Sequence of chain 2.A:
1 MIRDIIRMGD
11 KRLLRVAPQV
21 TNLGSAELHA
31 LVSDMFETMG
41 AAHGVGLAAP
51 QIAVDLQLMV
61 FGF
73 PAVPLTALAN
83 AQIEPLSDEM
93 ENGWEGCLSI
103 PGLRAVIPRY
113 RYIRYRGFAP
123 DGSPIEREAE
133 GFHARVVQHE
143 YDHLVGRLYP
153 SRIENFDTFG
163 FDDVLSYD

Binding-site contacts:
Ligand atom S11 contacts residue GLY98 of chain 2.A at 3.9 Å.
Ligand atom C8 contacts residue TRP96 of chain 2.A at 4.1 Å (hydrophobic).
Ligand atom C13 contacts residue TRP96 of chain 2.A at 4.0 Å (hydrophobic).
Ligand atom N9 contacts residue PHE134 of chain 2.A at 3.5 Å.
Ligand atom N7 contacts residue GLY46 of chain 2.A at 4.2 Å.
Ligand atom C2 contacts residue TRP96 of chain 2.A at 4.1 Å (hydrophobic).
Ligand atom C1 contacts residue GLU97 of chain 2.A at 3.8 Å.
Ligand atom S11 contacts residue GLU97 of chain 2.A at 4.3 Å.
Ligand atom C3 contacts residue VAL45 of chain 2.A at 4.2 Å (hydrophobic).
Ligand atom C4 contacts residue VAL45 of chain 2.A at 3.7 Å (hydrophobic).
Ligand atom C8 contacts residue GLU97 of chain 2.A at 3.9 Å.
Ligand atom C12 contacts residue GLU97 of chain 2.A at 3.6 Å.
Ligand atom C6 contacts residue GLU142 of chain 2.A at 4.4 Å.
Ligand atom C3 contacts residue GLY98 of chain 2.A at 3.8 Å.
Ligand atom C10 contacts residue TRP96 of chain 2.A at 3.6 Å (hydrophobic).
Ligand atom C10 contacts residue PHE134 of chain 2.A at 4.3 Å (hydrophobic).
Ligand atom C5 contacts residue GLU142 of chain 2.A at 4.0 Å.
Ligand atom N7 contacts residue GLY98 of chain 2.A at 4.1 Å.
Ligand atom C2 contacts residue GLU97 of chain 2.A at 3.7 Å.
Ligand atom N7 contacts residue HIS141 of chain 2.A at 3.3 Å.
Ligand atom C12 contacts residue GLY98 of chain 2.A at 2.8 Å.
Ligand atom C5 contacts residue HIS141 of chain 2.A at 3.8 Å.
Ligand atom C4 contacts residue GLY98 of chain 2.A at 3.3 Å.
Ligand atom C8 contacts residue GLY98 of chain 2.A at 3.5 Å.
Ligand atom N7 contacts residue VAL45 of chain 2.A at 4.2 Å.
Ligand atom C6 contacts residue VAL138 of chain 2.A at 4.2 Å (hydrophobic).
Ligand atom C5 contacts residue GLY98 of chain 2.A at 3.7 Å.
Ligand atom N9 contacts residue GLU97 of chain 2.A at 4.3 Å.
Ligand atom C2 contacts residue GLY98 of chain 2.A at 4.4 Å.
Ligand atom C6 contacts residue HIS141 of chain 2.A at 3.2 Å.
Ligand atom C5 contacts residue VAL45 of chain 2.A at 3.9 Å (hydrophobic).
Ligand atom C1 contacts residue HIS141 of chain 2.A at 4.0 Å.
Ligand atom N9 contacts residue TRP96 of chain 2.A at 3.5 Å (h-bond).
Ligand atom C1 contacts residue ARG137 of chain 2.A at 4.0 Å.
Ligand atom C2 contacts residue PHE134 of chain 2.A at 3.8 Å (hydrophobic).
Ligand atom C3 contacts residue GLU97 of chain 2.A at 4.1 Å.
Ligand atom C6 contacts residue GLY98 of chain 2.A at 4.4 Å.
Ligand atom C1 contacts residue VAL138 of chain 2.A at 4.2 Å (hydrophobic).
Ligand atom C3 contacts residue PHE134 of chain 2.A at 4.4 Å (hydrophobic).
Ligand atom N7 contacts residue GLU142 of chain 2.A at 2.8 Å (salt-bridge).

The small molecule below binds the protein below.
Small molecule (SMILES): Cc1nc(-c2cccc(N)c2)cs1